The small molecule below binds the protein below.
Small molecule (SMILES): CC(=O)N[C@@H]1[C@@H](O)[C@H](O)[C@@H](CO)O[C@H]1O

Binding-site contacts:
Ligand atom C3 contacts residue ASN154 of chain 51.A at 3.8 Å.
Ligand atom C2 contacts residue ASN154 of chain 51.A at 2.5 Å.
Ligand atom O7 contacts residue ASN154 of chain 51.A at 3.8 Å.
Ligand atom O5 contacts residue ASN154 of chain 51.A at 2.4 Å (h-bond).
Ligand atom N2 contacts residue ASN154 of chain 51.A at 2.9 Å (h-bond).
Ligand atom C5 contacts residue ASN154 of chain 51.A at 3.7 Å.
Ligand atom C7 contacts residue ASN154 of chain 51.A at 3.5 Å.
Ligand atom C4 contacts residue ASN154 of chain 51.A at 4.2 Å.
Ligand atom C1 contacts residue ASN154 of chain 51.A at 1.4 Å.
Ligand atom C1 contacts residue SER156 of chain 51.A at 4.3 Å.
Ligand atom C8 contacts residue ASN154 of chain 51.A at 4.2 Å.

Sequence of chain 51.A:
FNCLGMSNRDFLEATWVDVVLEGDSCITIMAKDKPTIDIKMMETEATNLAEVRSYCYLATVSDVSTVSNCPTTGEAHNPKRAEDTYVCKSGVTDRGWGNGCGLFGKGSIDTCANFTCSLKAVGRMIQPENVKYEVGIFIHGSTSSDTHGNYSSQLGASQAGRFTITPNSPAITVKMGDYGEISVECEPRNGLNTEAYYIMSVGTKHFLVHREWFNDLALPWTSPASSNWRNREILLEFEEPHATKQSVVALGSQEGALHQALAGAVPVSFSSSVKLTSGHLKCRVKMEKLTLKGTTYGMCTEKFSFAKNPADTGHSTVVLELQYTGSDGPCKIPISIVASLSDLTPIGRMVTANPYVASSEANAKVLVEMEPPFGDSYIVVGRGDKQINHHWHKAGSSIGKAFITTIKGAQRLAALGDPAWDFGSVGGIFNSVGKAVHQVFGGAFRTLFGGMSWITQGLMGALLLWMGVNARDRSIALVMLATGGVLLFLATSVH